Sequence of chain 2.A:
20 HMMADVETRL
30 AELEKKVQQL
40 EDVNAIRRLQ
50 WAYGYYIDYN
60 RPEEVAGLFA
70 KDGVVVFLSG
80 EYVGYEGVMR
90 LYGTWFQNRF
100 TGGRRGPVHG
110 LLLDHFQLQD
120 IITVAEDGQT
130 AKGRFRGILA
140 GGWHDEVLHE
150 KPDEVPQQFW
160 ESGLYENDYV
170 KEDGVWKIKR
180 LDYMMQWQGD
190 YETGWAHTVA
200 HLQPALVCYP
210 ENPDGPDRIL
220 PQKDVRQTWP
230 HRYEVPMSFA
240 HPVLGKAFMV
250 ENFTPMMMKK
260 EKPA

Binding-site contacts:
Ligand atom C5 contacts residue LJL1 of chain 2.F at 0.9 Å.
Ligand atom C12 contacts residue LJL1 of chain 2.F at 0.3 Å.
Ligand atom O5 contacts residue ARG98 of chain 2.A at 3.0 Å (salt-bridge).
Ligand atom O1 contacts residue TYR91 of chain 2.A at 3.1 Å (h-bond).
Ligand atom C4 contacts residue TYR182 of chain 2.A at 3.3 Å (hydrophobic).
Ligand atom C7 contacts residue LJL1 of chain 2.F at 0.5 Å.
Ligand atom C11 contacts residue LJL1 of chain 2.F at 0.1 Å.
Ligand atom O2 contacts residue LJL1 of chain 2.F at 0.5 Å (h-bond).
Ligand atom O3 contacts residue HIS114 of chain 2.A at 3.0 Å (h-bond).
Ligand atom C15 contacts residue LJL1 of chain 2.F at 0.5 Å.
Ligand atom O4 contacts residue LJL1 of chain 2.F at 0.2 Å (h-bond).
Ligand atom O3 contacts residue LJL1 of chain 2.F at 0.5 Å (h-bond).
Ligand atom C6 contacts residue LJL1 of chain 2.F at 1.1 Å.
Ligand atom C9 contacts residue GLU160 of chain 2.A at 3.0 Å.
Ligand atom C10 contacts residue HIS200 of chain 2.A at 3.2 Å.
Ligand atom C16 contacts residue LJL1 of chain 2.F at 0.3 Å.
Ligand atom C15 contacts residue TYR182 of chain 2.A at 3.3 Å (hydrophobic).
Ligand atom O4 contacts residue HIS200 of chain 2.A at 2.6 Å (h-bond).
Ligand atom C14 contacts residue LJL1 of chain 2.F at 0.5 Å.
Ligand atom C1 contacts residue TYR91 of chain 2.A at 3.1 Å (hydrophobic).
Ligand atom O1 contacts residue LJL1 of chain 2.F at 0.3 Å (h-bond).
Ligand atom O6 contacts residue TYR164 of chain 2.A at 2.5 Å (h-bond).
Ligand atom C13 contacts residue LJL1 of chain 2.F at 0.4 Å.
Ligand atom C9 contacts residue LJL1 of chain 2.F at 0.6 Å.
Ligand atom C5 contacts residue PHE76 of chain 2.A at 3.3 Å (hydrophobic).
Ligand atom O2 contacts residue GLU160 of chain 2.A at 2.6 Å (salt-bridge).
Ligand atom C3 contacts residue LJL1 of chain 2.F at 0.5 Å.
Ligand atom O2 contacts residue PHE76 of chain 2.A at 3.1 Å.
Ligand atom O6 contacts residue TYR52 of chain 2.A at 2.6 Å (h-bond).
Ligand atom O5 contacts residue LJL1 of chain 2.F at 0.3 Å (h-bond).
Ligand atom O4 contacts residue ARG98 of chain 2.A at 2.9 Å (salt-bridge).
Ligand atom C11 contacts residue HIS200 of chain 2.A at 3.3 Å.
Ligand atom C10 contacts residue LJL1 of chain 2.F at 0.4 Å.
Ligand atom O1 contacts residue TYR52 of chain 2.A at 2.7 Å (h-bond).
Ligand atom C2 contacts residue LJL1 of chain 2.F at 0.2 Å.
Ligand atom C8 contacts residue LJL1 of chain 2.F at 0.7 Å.
Ligand atom C17 contacts residue LJL1 of chain 2.F at 0.1 Å.
Ligand atom C4 contacts residue LJL1 of chain 2.F at 0.6 Å.
Ligand atom C1 contacts residue LJL1 of chain 2.F at 0.4 Å.
Ligand atom O6 contacts residue LJL1 of chain 2.F at 0.2 Å (h-bond).

This protein binds this small molecule.
Small molecule (SMILES): COc1cc([C@@H](O)[C@@H](CO)c2ccc(O)c(OC)c2)ccc1O